This protein binds this small molecule.
Small molecule (SMILES): Nc1ccn([C@H]2C[C@H](O[P](=O)(O)OC[C@H]3O[C@@H](n4cnc5c(N)ncnc54)C[C@@H]3O[P](=O)(O)OC[C@H]3O[C@@H](n4cnc5c(N)ncnc54)C[C@@H]3O[P](=O)(O)OC[C@H]3O[C@@H](n4ccc(N)nc4=O)C[C@@H]3O[P](=O)(O)OC[C@H]3O[C@@H](n4ccc(N)nc4=O)C[C@@H]3O)[C@@H](CO[P](=O)(O)O[C@H]3C[C@H](n4cnc5c(N)ncnc54)O[C@@H]3COP(=O)=O)O2)c(=O)n1

Sequence of chain 1.B:
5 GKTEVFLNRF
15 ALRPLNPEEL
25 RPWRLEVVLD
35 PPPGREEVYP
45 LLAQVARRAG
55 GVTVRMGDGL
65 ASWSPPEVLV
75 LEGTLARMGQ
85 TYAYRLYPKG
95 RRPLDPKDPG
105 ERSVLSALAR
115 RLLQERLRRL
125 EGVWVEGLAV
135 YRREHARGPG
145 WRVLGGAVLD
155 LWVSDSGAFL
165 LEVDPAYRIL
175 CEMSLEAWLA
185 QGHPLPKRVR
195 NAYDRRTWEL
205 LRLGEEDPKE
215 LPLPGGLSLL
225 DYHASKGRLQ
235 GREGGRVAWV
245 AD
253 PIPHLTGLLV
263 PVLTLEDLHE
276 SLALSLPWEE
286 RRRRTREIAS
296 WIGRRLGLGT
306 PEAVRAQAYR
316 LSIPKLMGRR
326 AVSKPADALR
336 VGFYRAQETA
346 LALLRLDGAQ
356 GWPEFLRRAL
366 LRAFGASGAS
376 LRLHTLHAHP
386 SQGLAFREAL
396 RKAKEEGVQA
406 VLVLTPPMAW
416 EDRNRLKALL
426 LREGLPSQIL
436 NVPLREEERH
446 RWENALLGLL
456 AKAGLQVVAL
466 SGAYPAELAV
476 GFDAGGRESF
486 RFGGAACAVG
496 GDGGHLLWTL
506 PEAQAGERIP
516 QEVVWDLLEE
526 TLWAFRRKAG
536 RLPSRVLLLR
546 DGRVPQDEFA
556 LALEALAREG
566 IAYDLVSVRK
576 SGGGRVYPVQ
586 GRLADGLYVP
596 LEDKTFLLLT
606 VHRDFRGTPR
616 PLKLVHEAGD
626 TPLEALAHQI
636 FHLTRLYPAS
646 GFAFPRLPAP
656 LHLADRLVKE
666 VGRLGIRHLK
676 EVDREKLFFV

Binding-site contacts:
Ligand atom C2 contacts residue ARG548 of chain 1.B at 3.9 Å.
Ligand atom OP1 contacts residue GLY547 of chain 1.B at 3.5 Å.
Ligand atom OP1 contacts residue VAL573 of chain 1.B at 3.9 Å.
Ligand atom O5' contacts residue ARG81 of chain 1.B at 3.6 Å.
Ligand atom N3 contacts residue ARG548 of chain 1.B at 3.1 Å (salt-bridge).
Ligand atom C3' contacts residue SER576 of chain 1.B at 3.6 Å.
Ligand atom O4' contacts residue ARG548 of chain 1.B at 3.8 Å.
Ligand atom C5' contacts residue SER576 of chain 1.B at 3.5 Å.
Ligand atom OP2 contacts residue ARG114 of chain 1.B at 2.7 Å (salt-bridge).
Ligand atom C4 contacts residue PRO44 of chain 1.B at 3.7 Å (hydrophobic).
Ligand atom OP1 contacts residue ARG574 of chain 1.B at 3.2 Å.
Ligand atom P contacts residue LYS575 of chain 1.B at 3.6 Å.
Ligand atom O4' contacts residue PRO44 of chain 1.B at 3.4 Å (h-bond).
Ligand atom OP2 contacts residue GLY577 of chain 1.B at 3.5 Å.
Ligand atom OP1 contacts residue LYS618 of chain 1.B at 3.0 Å (salt-bridge).
Ligand atom O3' contacts residue ASP546 of chain 1.B at 2.8 Å (salt-bridge).
Ligand atom O3' contacts residue SER576 of chain 1.B at 3.9 Å.
Ligand atom OP1 contacts residue ARG81 of chain 1.B at 3.6 Å.
Ligand atom P contacts residue ARG81 of chain 1.B at 3.4 Å.
Ligand atom O3' contacts residue ALA47 of chain 1.B at 3.7 Å.
Ligand atom C3' contacts residue ARG114 of chain 1.B at 3.9 Å.
Ligand atom C5 contacts residue PRO44 of chain 1.B at 3.9 Å (hydrophobic).
Ligand atom O3' contacts residue MG1 of chain 1.M at 2.1 Å.
Ligand atom O4' contacts residue ALA47 of chain 1.B at 3.5 Å.
Ligand atom C3' contacts residue MG1 of chain 1.M at 3.5 Å.
Ligand atom C5' contacts residue GLY547 of chain 1.B at 3.5 Å.
Ligand atom OP2 contacts residue LYS575 of chain 1.B at 3.6 Å.
Ligand atom P contacts residue ARG51 of chain 1.B at 3.8 Å.
Ligand atom N7 contacts residue PRO44 of chain 1.B at 3.6 Å.
Ligand atom N9 contacts residue PRO44 of chain 1.B at 3.8 Å.
Ligand atom OP1 contacts residue ARG51 of chain 1.B at 2.7 Å (salt-bridge).
Ligand atom C8 contacts residue PRO44 of chain 1.B at 3.6 Å (hydrophobic).
Ligand atom O4' contacts residue ARG548 of chain 1.B at 3.8 Å.
Ligand atom C3' contacts residue LYS575 of chain 1.B at 3.9 Å.
Ligand atom C1' contacts residue ALA47 of chain 1.B at 3.5 Å (hydrophobic).
Ligand atom OP2 contacts residue SER576 of chain 1.B at 2.7 Å (h-bond).
Ligand atom O3' contacts residue LYS575 of chain 1.B at 3.7 Å.
Ligand atom OP1 contacts residue LYS575 of chain 1.B at 2.7 Å (salt-bridge).
Ligand atom N1 contacts residue TYR43 of chain 1.B at 3.8 Å.
Ligand atom O5' contacts residue SER576 of chain 1.B at 3.7 Å.